Binding-site contacts:
Ligand atom C4 contacts residue ASN80 of chain 1.C at 4.3 Å.
Ligand atom C7 contacts residue PRO78 of chain 1.C at 3.7 Å (hydrophobic).
Ligand atom N2 contacts residue PRO78 of chain 1.C at 4.2 Å.
Ligand atom O5 contacts residue HIS119 of chain 1.C at 3.7 Å.
Ligand atom C5 contacts residue HIS119 of chain 1.C at 4.3 Å.
Ligand atom C1 contacts residue HIS119 of chain 1.C at 4.1 Å.
Ligand atom O5 contacts residue ASN80 of chain 1.C at 2.3 Å (h-bond).
Ligand atom C5 contacts residue ASN80 of chain 1.C at 3.6 Å.
Ligand atom C8 contacts residue LEU79 of chain 1.C at 4.5 Å (hydrophobic).
Ligand atom C7 contacts residue ASN80 of chain 1.C at 3.8 Å.
Ligand atom C8 contacts residue PRO78 of chain 1.C at 2.7 Å (hydrophobic).
Ligand atom C3 contacts residue ASN80 of chain 1.C at 3.9 Å.
Ligand atom C1 contacts residue ASN80 of chain 1.C at 1.5 Å.
Ligand atom O7 contacts residue PRO78 of chain 1.C at 4.5 Å.
Ligand atom C6 contacts residue HIS119 of chain 1.C at 4.3 Å.
Ligand atom O7 contacts residue ASN80 of chain 1.C at 4.0 Å.
Ligand atom C2 contacts residue ASN80 of chain 1.C at 2.6 Å.
Ligand atom N2 contacts residue ASN80 of chain 1.C at 3.1 Å (h-bond).
Ligand atom O7 contacts residue PRO120 of chain 1.C at 4.3 Å.

Sequence of chain 1.C:
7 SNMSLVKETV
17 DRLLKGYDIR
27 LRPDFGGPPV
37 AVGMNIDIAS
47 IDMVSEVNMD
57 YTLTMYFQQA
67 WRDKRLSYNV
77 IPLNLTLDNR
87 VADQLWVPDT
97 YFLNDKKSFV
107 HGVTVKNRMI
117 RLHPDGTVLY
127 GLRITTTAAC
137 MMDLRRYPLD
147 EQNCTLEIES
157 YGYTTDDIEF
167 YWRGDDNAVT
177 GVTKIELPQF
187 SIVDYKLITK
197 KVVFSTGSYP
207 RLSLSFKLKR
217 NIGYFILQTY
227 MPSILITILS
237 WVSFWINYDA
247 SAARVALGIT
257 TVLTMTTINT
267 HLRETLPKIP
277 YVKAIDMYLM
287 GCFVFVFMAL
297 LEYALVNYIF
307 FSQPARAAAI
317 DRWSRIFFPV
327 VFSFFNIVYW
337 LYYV

This small molecule binds to this protein.
Small molecule (SMILES): CC(=O)N[C@H]1[C@H](O[C@H]2[C@H](O)[C@@H](NC(C)=O)CO[C@@H]2CO)O[C@H](CO)[C@@H](O)[C@@H]1O